This small molecule binds to this protein.
Small molecule (SMILES): CC(C)(C)OC(=O)N[C@H]1CCCCC/C=C\[C@@H]2C[C@@]2(C(=O)NS(=O)(=O)C2CC2)NC(=O)[C@@H]2C[C@@H](OC(=O)n3cc4cccc(F)c4c3)CN2C1=O

Binding-site contacts:
Ligand atom O9 contacts residue SER158 of chain 1.A at 3.4 Å (h-bond).
Ligand atom C13 contacts residue ALA176 of chain 1.A at 3.6 Å (hydrophobic).
Ligand atom C29 contacts residue SER158 of chain 1.A at 3.5 Å.
Ligand atom O3 contacts residue ALA176 of chain 1.A at 2.9 Å (h-bond).
Ligand atom N3 contacts residue SER158 of chain 1.A at 3.2 Å (h-bond).
Ligand atom C14 contacts residue ARG174 of chain 1.A at 3.7 Å.
Ligand atom C5 contacts residue LEU154 of chain 1.A at 3.6 Å (hydrophobic).
Ligand atom C27 contacts residue HIS76 of chain 1.A at 3.5 Å.
Ligand atom O6 contacts residue SER158 of chain 1.A at 2.8 Å (h-bond).
Ligand atom C1 contacts residue PHE173 of chain 1.A at 3.4 Å (hydrophobic).
Ligand atom O1 contacts residue ALA176 of chain 1.A at 3.4 Å (h-bond).
Ligand atom N2 contacts residue ARG174 of chain 1.A at 3.0 Å (salt-bridge).
Ligand atom F1 contacts residue ARG174 of chain 1.A at 3.5 Å.
Ligand atom O5 contacts residue HIS76 of chain 1.A at 3.6 Å.
Ligand atom O3 contacts residue ALA175 of chain 1.A at 3.1 Å.
Ligand atom N1 contacts residue ALA176 of chain 1.A at 2.9 Å (h-bond).
Ligand atom O6 contacts residue GLY156 of chain 1.A at 3.2 Å.
Ligand atom C14 contacts residue ASP98 of chain 1.A at 3.4 Å.
Ligand atom C17 contacts residue ARG174 of chain 1.A at 3.3 Å.
Ligand atom C21 contacts residue ARG174 of chain 1.A at 3.5 Å.
Ligand atom C29 contacts residue HIS76 of chain 1.A at 3.4 Å.
Ligand atom C23 contacts residue HIS76 of chain 1.A at 3.5 Å.
Ligand atom O6 contacts residue PHE62 of chain 1.A at 3.4 Å.
Ligand atom N3 contacts residue HIS76 of chain 1.A at 3.0 Å (h-bond).
Ligand atom C11 contacts residue HIS76 of chain 1.A at 3.5 Å.
Ligand atom C29 contacts residue GLY77 of chain 1.A at 3.6 Å.
Ligand atom S1 contacts residue SER158 of chain 1.A at 3.4 Å (h-bond).
Ligand atom F1 contacts residue ASP187 of chain 1.A at 3.3 Å.
Ligand atom O9 contacts residue SER157 of chain 1.A at 3.5 Å (h-bond).
Ligand atom O9 contacts residue LYS155 of chain 1.A at 3.6 Å.
Ligand atom S1 contacts residue GLY156 of chain 1.A at 3.7 Å.
Ligand atom O9 contacts residue GLY156 of chain 1.A at 2.9 Å (h-bond).
Ligand atom C32 contacts residue GLN60 of chain 1.A at 3.4 Å.
Ligand atom C33 contacts residue ALA175 of chain 1.A at 3.7 Å (hydrophobic).
Ligand atom C4 contacts residue SER158 of chain 1.A at 3.5 Å.
Ligand atom C15 contacts residue ARG174 of chain 1.A at 3.7 Å.
Ligand atom N2 contacts residue HIS76 of chain 1.A at 3.3 Å (h-bond).
Ligand atom O9 contacts residue LEU154 of chain 1.A at 3.5 Å (h-bond).
Ligand atom O4 contacts residue GLY156 of chain 1.A at 3.0 Å (h-bond).
Ligand atom C7 contacts residue ARG142 of chain 1.A at 3.6 Å.

Sequence of chain 1.A:
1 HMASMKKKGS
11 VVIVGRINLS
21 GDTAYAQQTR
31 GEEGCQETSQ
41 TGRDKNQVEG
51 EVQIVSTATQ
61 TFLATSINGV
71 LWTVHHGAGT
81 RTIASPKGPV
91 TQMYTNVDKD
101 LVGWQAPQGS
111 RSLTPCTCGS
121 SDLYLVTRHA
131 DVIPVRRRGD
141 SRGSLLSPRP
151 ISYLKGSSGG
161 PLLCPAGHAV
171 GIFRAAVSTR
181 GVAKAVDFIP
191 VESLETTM